Binding-site contacts:
Ligand atom C04 contacts residue PHE78 of chain 1.B at 3.7 Å (hydrophobic).
Ligand atom C06 contacts residue TRP86 of chain 1.B at 3.6 Å (hydrophobic).
Ligand atom C07 contacts residue TRP86 of chain 1.B at 3.5 Å (hydrophobic).
Ligand atom C02 contacts residue ASN51 of chain 1.B at 4.2 Å.
Ligand atom C06 contacts residue TRP100 of chain 1.B at 3.8 Å (hydrophobic).
Ligand atom C14 contacts residue PRO52 of chain 1.B at 3.7 Å (hydrophobic).
Ligand atom O16 contacts residue ASN51 of chain 1.B at 2.7 Å (h-bond).
Ligand atom C13 contacts residue ASN51 of chain 1.B at 3.6 Å.
Ligand atom C06 contacts residue TRP80 of chain 1.B at 3.6 Å (hydrophobic).
Ligand atom O05 contacts residue PHE78 of chain 1.B at 3.7 Å.
Ligand atom O01 contacts residue PHE78 of chain 1.B at 3.7 Å.
Ligand atom C02 contacts residue PHE78 of chain 1.B at 3.7 Å (hydrophobic).
Ligand atom O05 contacts residue SER79 of chain 1.B at 3.4 Å.
Ligand atom O01 contacts residue ASN51 of chain 1.B at 3.4 Å.
Ligand atom C4 contacts residue ASN51 of chain 1.B at 3.4 Å.
Ligand atom C07 contacts residue TRP100 of chain 1.B at 3.6 Å (hydrophobic).
Ligand atom O18 contacts residue TRP86 of chain 1.B at 3.2 Å.
Ligand atom C19 contacts residue PRO52 of chain 1.B at 4.0 Å (hydrophobic).
Ligand atom N03 contacts residue SER79 of chain 1.B at 4.2 Å.
Ligand atom O05 contacts residue TRP80 of chain 1.B at 2.9 Å (h-bond).
Ligand atom C3 contacts residue PRO52 of chain 1.B at 3.9 Å (hydrophobic).
Ligand atom O16 contacts residue TRP100 of chain 1.B at 3.9 Å.
Ligand atom O05 contacts residue TRP86 of chain 1.B at 3.8 Å.
Ligand atom O18 contacts residue PHE78 of chain 1.B at 3.5 Å.
Ligand atom C04 contacts residue TRP86 of chain 1.B at 3.8 Å (hydrophobic).
Ligand atom C13 contacts residue PRO52 of chain 1.B at 4.2 Å (hydrophobic).
Ligand atom O05 contacts residue PHE102 of chain 1.B at 3.6 Å.
Ligand atom O01 contacts residue TRP80 of chain 1.B at 3.5 Å.
Ligand atom O18 contacts residue GLU77 of chain 1.B at 3.8 Å.
Ligand atom O18 contacts residue PRO52 of chain 1.B at 4.1 Å.
Ligand atom C04 contacts residue TRP80 of chain 1.B at 3.4 Å (hydrophobic).
Ligand atom C3 contacts residue TRP86 of chain 1.B at 3.8 Å (hydrophobic).
Ligand atom C02 contacts residue TRP80 of chain 1.B at 3.3 Å (hydrophobic).
Ligand atom C04 contacts residue SER79 of chain 1.B at 4.1 Å.
Ligand atom O01 contacts residue PRO52 of chain 1.B at 3.4 Å.
Ligand atom N09 contacts residue ASN51 of chain 1.B at 3.8 Å.
Ligand atom C08 contacts residue TRP80 of chain 1.B at 3.7 Å (hydrophobic).
Ligand atom N03 contacts residue TRP80 of chain 1.B at 3.2 Å.
Ligand atom C12 contacts residue ASN51 of chain 1.B at 3.5 Å.
Ligand atom N03 contacts residue PHE78 of chain 1.B at 2.9 Å (h-bond).

Sequence of chain 1.B:
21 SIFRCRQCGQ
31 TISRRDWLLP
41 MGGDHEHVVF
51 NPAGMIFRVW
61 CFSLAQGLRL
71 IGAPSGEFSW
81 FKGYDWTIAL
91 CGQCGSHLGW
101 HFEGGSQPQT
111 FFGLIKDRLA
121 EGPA

The protein below binds the small molecule below.
Small molecule (SMILES): O=C1CC[C@H](N2C(=O)c3ccccc3C2=O)C(=O)N1